Sequence of chain 3.B:
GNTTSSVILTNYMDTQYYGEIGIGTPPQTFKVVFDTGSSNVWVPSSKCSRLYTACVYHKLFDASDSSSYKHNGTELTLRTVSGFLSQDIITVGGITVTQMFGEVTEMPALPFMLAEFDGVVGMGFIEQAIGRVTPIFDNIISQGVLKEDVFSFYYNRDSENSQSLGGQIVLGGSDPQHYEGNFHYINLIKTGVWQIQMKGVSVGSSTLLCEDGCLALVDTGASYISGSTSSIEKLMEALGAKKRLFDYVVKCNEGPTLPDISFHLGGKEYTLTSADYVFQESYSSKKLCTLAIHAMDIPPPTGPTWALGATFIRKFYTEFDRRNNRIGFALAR

Binding-site contacts:
Ligand atom O26 contacts residue ALA226 of chain 3.B at 3.1 Å.
Ligand atom C9 contacts residue ASP223 of chain 3.B at 3.5 Å.
Ligand atom C12 contacts residue GLY225 of chain 3.B at 3.2 Å.
Ligand atom C21 contacts residue SER227 of chain 3.B at 3.5 Å.
Ligand atom C1 contacts residue GLY225 of chain 3.B at 3.4 Å.
Ligand atom C11 contacts residue GLY225 of chain 3.B at 3.6 Å.
Ligand atom O26 contacts residue THR15 of chain 3.B at 3.0 Å (h-bond).
Ligand atom C25 contacts residue ALA226 of chain 3.B at 3.5 Å (hydrophobic).
Ligand atom C24 contacts residue VAL33 of chain 3.B at 3.6 Å (hydrophobic).
Ligand atom C3 contacts residue VAL124 of chain 3.B at 3.8 Å (hydrophobic).
Ligand atom C24 contacts residue THR224 of chain 3.B at 3.5 Å.
Ligand atom C23 contacts residue VAL33 of chain 3.B at 3.5 Å (hydrophobic).
Ligand atom C23 contacts residue GLN16 of chain 3.B at 3.7 Å.
Ligand atom C21 contacts residue THR15 of chain 3.B at 3.2 Å.
Ligand atom C22 contacts residue THR15 of chain 3.B at 3.1 Å.
Ligand atom C22 contacts residue GLY225 of chain 3.B at 3.2 Å.
Ligand atom C23 contacts residue TYR17 of chain 3.B at 3.5 Å (hydrophobic).
Ligand atom C21 contacts residue GLY225 of chain 3.B at 3.5 Å.
Ligand atom C30 contacts residue PRO115 of chain 3.B at 3.4 Å (hydrophobic).
Ligand atom C11 contacts residue ASP223 of chain 3.B at 3.6 Å.
Ligand atom O13 contacts residue ALA226 of chain 3.B at 3.5 Å.
Ligand atom O26 contacts residue SER227 of chain 3.B at 3.4 Å (h-bond).
Ligand atom C25 contacts residue GLY225 of chain 3.B at 3.6 Å.
Ligand atom C29 contacts residue GLN16 of chain 3.B at 3.5 Å.
Ligand atom O26 contacts residue GLY225 of chain 3.B at 3.3 Å (h-bond).
Ligand atom C11 contacts residue ASP35 of chain 3.B at 3.3 Å.
Ligand atom N5 contacts residue GLY225 of chain 3.B at 3.5 Å (h-bond).
Ligand atom C23 contacts residue GLY225 of chain 3.B at 3.6 Å.
Ligand atom C9 contacts residue GLY37 of chain 3.B at 3.6 Å.
Ligand atom C25 contacts residue THR224 of chain 3.B at 3.1 Å.
Ligand atom N10 contacts residue GLY37 of chain 3.B at 3.6 Å.
Ligand atom C25 contacts residue THR15 of chain 3.B at 3.8 Å.
Ligand atom N20 contacts residue GLY225 of chain 3.B at 2.7 Å (h-bond).
Ligand atom O13 contacts residue GLY225 of chain 3.B at 3.1 Å (h-bond).
Ligand atom C19 contacts residue GLY225 of chain 3.B at 3.7 Å.
Ligand atom C24 contacts residue TYR17 of chain 3.B at 3.2 Å (hydrophobic).
Ligand atom C8 contacts residue ASP223 of chain 3.B at 3.8 Å.
Ligand atom N10 contacts residue ASP223 of chain 3.B at 2.7 Å (salt-bridge).
Ligand atom C6 contacts residue GLY225 of chain 3.B at 3.8 Å.
Ligand atom N10 contacts residue ASP35 of chain 3.B at 2.9 Å (salt-bridge).

A small-molecule ligand and the protein it binds are described below.
Small molecule (SMILES): CC(C)CN(C(=O)c1cnc(C(C)(C)C)nc1NCc1ccco1)[C@H]1CCCNC1